Sequence of chain 1.C:
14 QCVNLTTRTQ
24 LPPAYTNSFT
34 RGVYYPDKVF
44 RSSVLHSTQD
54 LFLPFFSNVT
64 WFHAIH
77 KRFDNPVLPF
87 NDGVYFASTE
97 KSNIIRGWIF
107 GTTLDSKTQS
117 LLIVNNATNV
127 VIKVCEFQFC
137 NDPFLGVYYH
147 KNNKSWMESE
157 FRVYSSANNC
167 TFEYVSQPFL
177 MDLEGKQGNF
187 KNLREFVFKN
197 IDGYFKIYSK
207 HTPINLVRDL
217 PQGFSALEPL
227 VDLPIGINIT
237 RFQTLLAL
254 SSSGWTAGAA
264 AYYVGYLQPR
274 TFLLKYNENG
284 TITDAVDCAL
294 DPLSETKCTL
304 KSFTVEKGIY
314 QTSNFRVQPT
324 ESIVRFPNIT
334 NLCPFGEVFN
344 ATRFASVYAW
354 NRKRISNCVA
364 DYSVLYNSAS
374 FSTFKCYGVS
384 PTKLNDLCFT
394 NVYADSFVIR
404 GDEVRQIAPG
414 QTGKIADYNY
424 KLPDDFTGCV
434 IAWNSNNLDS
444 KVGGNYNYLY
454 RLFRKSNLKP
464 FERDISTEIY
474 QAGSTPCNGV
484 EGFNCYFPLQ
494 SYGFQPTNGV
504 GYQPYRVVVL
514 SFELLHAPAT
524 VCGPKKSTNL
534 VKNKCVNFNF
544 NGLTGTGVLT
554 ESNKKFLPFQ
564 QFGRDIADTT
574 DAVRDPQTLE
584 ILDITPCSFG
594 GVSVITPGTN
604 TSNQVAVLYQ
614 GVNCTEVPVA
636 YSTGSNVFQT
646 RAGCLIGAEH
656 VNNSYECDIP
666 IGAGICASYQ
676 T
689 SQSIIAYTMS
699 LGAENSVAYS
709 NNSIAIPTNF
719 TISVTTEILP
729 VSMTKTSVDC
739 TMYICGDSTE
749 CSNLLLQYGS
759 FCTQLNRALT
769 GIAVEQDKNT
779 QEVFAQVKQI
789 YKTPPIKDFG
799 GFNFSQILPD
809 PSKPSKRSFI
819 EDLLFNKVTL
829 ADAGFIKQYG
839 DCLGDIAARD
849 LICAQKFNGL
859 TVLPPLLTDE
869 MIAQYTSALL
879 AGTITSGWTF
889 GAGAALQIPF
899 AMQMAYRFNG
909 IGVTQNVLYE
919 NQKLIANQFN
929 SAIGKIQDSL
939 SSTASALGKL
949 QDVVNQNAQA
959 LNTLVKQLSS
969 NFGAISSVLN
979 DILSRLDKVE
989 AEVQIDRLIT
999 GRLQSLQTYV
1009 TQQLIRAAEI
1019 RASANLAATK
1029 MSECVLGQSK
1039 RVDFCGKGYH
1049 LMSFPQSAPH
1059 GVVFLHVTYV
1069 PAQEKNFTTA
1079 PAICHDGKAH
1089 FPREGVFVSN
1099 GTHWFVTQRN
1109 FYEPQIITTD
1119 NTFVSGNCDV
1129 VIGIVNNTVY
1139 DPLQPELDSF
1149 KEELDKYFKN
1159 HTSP

Binding-site contacts:
Ligand atom O4 contacts residue GLN580 of chain 1.C at 4.2 Å.
Ligand atom C1 contacts residue ASN331 of chain 1.C at 1.5 Å.
Ligand atom N2 contacts residue GLN580 of chain 1.C at 3.3 Å (h-bond).
Ligand atom O3 contacts residue GLN580 of chain 1.C at 3.8 Å.
Ligand atom C8 contacts residue ASN331 of chain 1.C at 4.4 Å.
Ligand atom C3 contacts residue ASN331 of chain 1.C at 3.7 Å.
Ligand atom O4 contacts residue THR581 of chain 1.C at 4.2 Å.
Ligand atom C8 contacts residue GLN580 of chain 1.C at 4.2 Å.
Ligand atom C7 contacts residue ASN331 of chain 1.C at 3.8 Å.
Ligand atom C5 contacts residue ASN331 of chain 1.C at 3.8 Å.
Ligand atom C7 contacts residue GLN580 of chain 1.C at 3.8 Å.
Ligand atom N2 contacts residue ASN331 of chain 1.C at 2.5 Å (h-bond).
Ligand atom C3 contacts residue GLN580 of chain 1.C at 3.2 Å.
Ligand atom O7 contacts residue THR581 of chain 1.C at 4.1 Å.
Ligand atom C2 contacts residue GLN580 of chain 1.C at 3.7 Å.
Ligand atom C4 contacts residue GLN580 of chain 1.C at 4.3 Å.
Ligand atom C1 contacts residue GLN580 of chain 1.C at 4.1 Å.
Ligand atom C2 contacts residue ASN331 of chain 1.C at 2.4 Å.
Ligand atom C8 contacts residue PRO579 of chain 1.C at 3.8 Å (hydrophobic).
Ligand atom O5 contacts residue ASN331 of chain 1.C at 2.6 Å (h-bond).
Ligand atom C4 contacts residue ASN331 of chain 1.C at 4.3 Å.

This small molecule binds to this protein.
Small molecule (SMILES): CC(=O)N[C@H]1[C@H](O[C@H]2[C@H](O)[C@@H](NC(C)=O)CO[C@@H]2CO)O[C@H](CO)[C@@H](O)[C@@H]1O